Sequence of chain 1.B:
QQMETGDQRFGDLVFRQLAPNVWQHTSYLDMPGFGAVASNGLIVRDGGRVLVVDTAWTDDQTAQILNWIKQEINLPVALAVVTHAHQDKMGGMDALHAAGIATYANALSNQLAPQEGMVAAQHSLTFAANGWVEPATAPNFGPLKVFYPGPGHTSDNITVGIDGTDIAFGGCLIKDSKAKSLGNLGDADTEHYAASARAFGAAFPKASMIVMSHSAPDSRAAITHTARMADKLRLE

This small molecule binds to this protein.
Small molecule (SMILES): C[C@H](S)C(=O)NCC(=O)O

Binding-site contacts:
Ligand atom C05 contacts residue HIS162 of chain 1.B at 3.7 Å.
Ligand atom C05 contacts residue GLY192 of chain 1.B at 4.3 Å.
Ligand atom C05 contacts residue LYS184 of chain 1.B at 3.2 Å.
Ligand atom S01 contacts residue ASP97 of chain 1.B at 4.1 Å.
Ligand atom C03 contacts residue ASN193 of chain 1.B at 4.3 Å.
Ligand atom C04 contacts residue ASN193 of chain 1.B at 3.7 Å.
Ligand atom O01 contacts residue LYS184 of chain 1.B at 3.0 Å (salt-bridge).
Ligand atom C03 contacts residue HIS223 of chain 1.B at 4.2 Å.
Ligand atom O01 contacts residue CYS181 of chain 1.B at 3.5 Å (h-bond).
Ligand atom O01 contacts residue HIS223 of chain 1.B at 3.1 Å (h-bond).
Ligand atom O02 contacts residue LEU191 of chain 1.B at 3.5 Å (h-bond).
Ligand atom C01 contacts residue MET40 of chain 1.B at 3.7 Å (hydrophobic).
Ligand atom C01 contacts residue ASN193 of chain 1.B at 4.3 Å.
Ligand atom O02 contacts residue ASN193 of chain 1.B at 2.6 Å (h-bond).
Ligand atom C05 contacts residue ASN193 of chain 1.B at 3.5 Å.
Ligand atom N01 contacts residue ZN1 of chain 1.G at 3.1 Å.
Ligand atom C03 contacts residue ZN1 of chain 1.G at 3.8 Å.
Ligand atom C02 contacts residue TRP66 of chain 1.B at 4.1 Å (hydrophobic).
Ligand atom C05 contacts residue HIS223 of chain 1.B at 3.6 Å.
Ligand atom O02 contacts residue HIS162 of chain 1.B at 3.7 Å.
Ligand atom O01 contacts residue ZN1 of chain 1.G at 3.1 Å.
Ligand atom S01 contacts residue ASN193 of chain 1.B at 4.2 Å.
Ligand atom N01 contacts residue ASN193 of chain 1.B at 3.7 Å.
Ligand atom C02 contacts residue ZN1 of chain 1.G at 3.8 Å.
Ligand atom C05 contacts residue ZN1 of chain 1.G at 3.9 Å.
Ligand atom S01 contacts residue ZN1 of chain 1.G at 2.6 Å.
Ligand atom O02 contacts residue LYS184 of chain 1.B at 3.0 Å (salt-bridge).
Ligand atom S01 contacts residue ZN1 of chain 1.F at 4.1 Å.
Ligand atom O01 contacts residue HIS162 of chain 1.B at 3.3 Å.
Ligand atom O02 contacts residue GLY192 of chain 1.B at 3.3 Å.
Ligand atom S01 contacts residue HIS95 of chain 1.B at 4.5 Å.
Ligand atom C02 contacts residue MET40 of chain 1.B at 4.2 Å (hydrophobic).
Ligand atom O03 contacts residue VAL46 of chain 1.B at 4.1 Å.
Ligand atom C04 contacts residue ZN1 of chain 1.G at 4.0 Å.
Ligand atom N01 contacts residue HIS223 of chain 1.B at 3.6 Å (h-bond).
Ligand atom C04 contacts residue HIS223 of chain 1.B at 3.6 Å.